Binding-site contacts:
Ligand atom C3 contacts residue ASN884 of chain 1.F at 3.7 Å.
Ligand atom C6 contacts residue GLN1023 of chain 1.F at 4.2 Å.
Ligand atom C7 contacts residue ASN884 of chain 1.F at 3.6 Å.
Ligand atom C1 contacts residue ASN884 of chain 1.F at 1.5 Å.
Ligand atom C2 contacts residue ASN884 of chain 1.F at 2.4 Å.
Ligand atom O6 contacts residue THR886 of chain 1.F at 4.2 Å.
Ligand atom N2 contacts residue ASN884 of chain 1.F at 2.8 Å (h-bond).
Ligand atom C4 contacts residue ASN884 of chain 1.F at 4.3 Å.
Ligand atom C5 contacts residue THR886 of chain 1.F at 3.6 Å.
Ligand atom C5 contacts residue ASN884 of chain 1.F at 3.7 Å.
Ligand atom O6 contacts residue GLN1023 of chain 1.F at 4.0 Å.
Ligand atom O5 contacts residue ASN884 of chain 1.F at 2.4 Å (h-bond).
Ligand atom C1 contacts residue THR886 of chain 1.F at 4.0 Å.
Ligand atom O7 contacts residue ASN884 of chain 1.F at 3.9 Å.
Ligand atom C6 contacts residue THR886 of chain 1.F at 4.0 Å.
Ligand atom O5 contacts residue THR886 of chain 1.F at 3.6 Å.

Sequence of chain 1.F:
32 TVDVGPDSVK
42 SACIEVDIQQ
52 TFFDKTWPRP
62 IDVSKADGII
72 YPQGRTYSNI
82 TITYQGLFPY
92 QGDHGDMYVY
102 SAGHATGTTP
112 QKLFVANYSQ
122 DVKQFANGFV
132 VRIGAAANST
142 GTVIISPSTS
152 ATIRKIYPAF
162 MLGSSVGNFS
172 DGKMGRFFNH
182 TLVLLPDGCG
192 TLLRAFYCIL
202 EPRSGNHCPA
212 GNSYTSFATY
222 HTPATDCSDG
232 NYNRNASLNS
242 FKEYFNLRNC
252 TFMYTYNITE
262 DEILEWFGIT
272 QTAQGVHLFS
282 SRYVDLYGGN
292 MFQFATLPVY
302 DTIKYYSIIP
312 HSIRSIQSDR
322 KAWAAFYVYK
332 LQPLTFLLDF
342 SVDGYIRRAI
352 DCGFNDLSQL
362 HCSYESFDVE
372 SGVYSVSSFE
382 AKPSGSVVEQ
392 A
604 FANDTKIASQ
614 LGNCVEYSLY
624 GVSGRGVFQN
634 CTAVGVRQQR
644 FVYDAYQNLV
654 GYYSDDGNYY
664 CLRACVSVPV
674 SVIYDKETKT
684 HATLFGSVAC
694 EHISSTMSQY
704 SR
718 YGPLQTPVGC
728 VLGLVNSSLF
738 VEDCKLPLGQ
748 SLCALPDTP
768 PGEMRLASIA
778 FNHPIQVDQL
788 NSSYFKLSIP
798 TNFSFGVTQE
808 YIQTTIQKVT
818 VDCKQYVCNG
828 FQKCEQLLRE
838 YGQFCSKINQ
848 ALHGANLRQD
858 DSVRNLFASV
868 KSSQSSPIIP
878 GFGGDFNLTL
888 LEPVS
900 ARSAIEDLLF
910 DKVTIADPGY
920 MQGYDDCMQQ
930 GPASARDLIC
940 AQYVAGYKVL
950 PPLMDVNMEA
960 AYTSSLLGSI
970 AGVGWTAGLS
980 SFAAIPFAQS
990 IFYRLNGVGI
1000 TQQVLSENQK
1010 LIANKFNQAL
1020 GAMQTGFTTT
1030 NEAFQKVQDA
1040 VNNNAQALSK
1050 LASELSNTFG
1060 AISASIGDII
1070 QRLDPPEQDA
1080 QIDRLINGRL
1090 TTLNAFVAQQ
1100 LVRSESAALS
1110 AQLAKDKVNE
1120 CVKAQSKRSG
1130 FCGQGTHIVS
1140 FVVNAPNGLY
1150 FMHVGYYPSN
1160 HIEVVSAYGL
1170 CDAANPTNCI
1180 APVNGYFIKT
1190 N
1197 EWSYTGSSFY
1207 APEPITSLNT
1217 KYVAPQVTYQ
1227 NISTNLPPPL

This protein binds this small molecule.
Small molecule (SMILES): CC(=O)N[C@H]1[C@H](O[C@H]2[C@H](O)[C@@H](NC(C)=O)CO[C@@H]2CO)O[C@H](CO)[C@@H](O[C@@H]2O[C@H](CO)[C@@H](O)[C@H](O)[C@@H]2O)[C@@H]1O